A small-molecule ligand and the protein it binds are described below.
Small molecule (SMILES): CC(=O)N[C@@H]1[C@@H](O)[C@H](O)[C@@H](CO)O[C@H]1O

Sequence of chain 1.A:
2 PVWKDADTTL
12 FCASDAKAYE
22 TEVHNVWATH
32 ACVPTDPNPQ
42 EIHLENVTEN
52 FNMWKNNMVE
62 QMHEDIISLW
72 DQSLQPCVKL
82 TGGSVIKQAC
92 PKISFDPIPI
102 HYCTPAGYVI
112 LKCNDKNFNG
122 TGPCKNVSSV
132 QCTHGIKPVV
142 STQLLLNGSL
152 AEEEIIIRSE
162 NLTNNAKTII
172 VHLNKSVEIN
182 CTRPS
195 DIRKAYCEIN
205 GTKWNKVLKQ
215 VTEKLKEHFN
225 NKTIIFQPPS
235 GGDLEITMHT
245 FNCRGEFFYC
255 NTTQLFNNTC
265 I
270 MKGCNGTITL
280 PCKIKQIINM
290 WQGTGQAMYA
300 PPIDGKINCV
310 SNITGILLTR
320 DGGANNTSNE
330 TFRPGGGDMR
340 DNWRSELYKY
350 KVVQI

Binding-site contacts:
Ligand atom O6 contacts residue GLU202 of chain 1.A at 2.7 Å (salt-bridge).
Ligand atom C2 contacts residue ASN181 of chain 1.A at 2.5 Å.
Ligand atom O7 contacts residue ASN181 of chain 1.A at 3.4 Å (h-bond).
Ligand atom O4 contacts residue LYS305 of chain 1.A at 3.6 Å (salt-bridge).
Ligand atom C1 contacts residue ASN307 of chain 1.A at 4.2 Å.
Ligand atom N2 contacts residue VAL309 of chain 1.A at 4.4 Å.
Ligand atom C6 contacts residue GLU202 of chain 1.A at 3.9 Å.
Ligand atom C6 contacts residue TYR200 of chain 1.A at 4.0 Å (hydrophobic).
Ligand atom C7 contacts residue ASN181 of chain 1.A at 3.4 Å.
Ligand atom O6 contacts residue TYR200 of chain 1.A at 3.9 Å.
Ligand atom O5 contacts residue GLU202 of chain 1.A at 3.5 Å (salt-bridge).
Ligand atom O5 contacts residue THR183 of chain 1.A at 4.0 Å.
Ligand atom C8 contacts residue VAL309 of chain 1.A at 4.3 Å (hydrophobic).
Ligand atom C5 contacts residue THR183 of chain 1.A at 4.0 Å.
Ligand atom O5 contacts residue ASN181 of chain 1.A at 2.3 Å (h-bond).
Ligand atom C5 contacts residue ASN181 of chain 1.A at 3.6 Å.
Ligand atom N2 contacts residue ASN181 of chain 1.A at 2.9 Å (h-bond).
Ligand atom C1 contacts residue THR183 of chain 1.A at 4.5 Å.
Ligand atom C5 contacts residue GLU202 of chain 1.A at 4.4 Å.
Ligand atom C1 contacts residue ASN181 of chain 1.A at 1.4 Å.
Ligand atom C6 contacts residue THR183 of chain 1.A at 3.9 Å.
Ligand atom C3 contacts residue ASN181 of chain 1.A at 3.8 Å.
Ligand atom C4 contacts residue ASN181 of chain 1.A at 4.2 Å.